This small molecule binds to this protein.
Small molecule (SMILES): CC(=O)N[C@H]1[C@H](O[C@H]2[C@H](O)[C@@H](NC(C)=O)CO[C@@H]2CO)O[C@H](CO)[C@@H](O[C@@H]2O[C@H](CO)[C@@H](O)[C@H](O)[C@@H]2O)[C@@H]1O

Sequence of chain 1.A:
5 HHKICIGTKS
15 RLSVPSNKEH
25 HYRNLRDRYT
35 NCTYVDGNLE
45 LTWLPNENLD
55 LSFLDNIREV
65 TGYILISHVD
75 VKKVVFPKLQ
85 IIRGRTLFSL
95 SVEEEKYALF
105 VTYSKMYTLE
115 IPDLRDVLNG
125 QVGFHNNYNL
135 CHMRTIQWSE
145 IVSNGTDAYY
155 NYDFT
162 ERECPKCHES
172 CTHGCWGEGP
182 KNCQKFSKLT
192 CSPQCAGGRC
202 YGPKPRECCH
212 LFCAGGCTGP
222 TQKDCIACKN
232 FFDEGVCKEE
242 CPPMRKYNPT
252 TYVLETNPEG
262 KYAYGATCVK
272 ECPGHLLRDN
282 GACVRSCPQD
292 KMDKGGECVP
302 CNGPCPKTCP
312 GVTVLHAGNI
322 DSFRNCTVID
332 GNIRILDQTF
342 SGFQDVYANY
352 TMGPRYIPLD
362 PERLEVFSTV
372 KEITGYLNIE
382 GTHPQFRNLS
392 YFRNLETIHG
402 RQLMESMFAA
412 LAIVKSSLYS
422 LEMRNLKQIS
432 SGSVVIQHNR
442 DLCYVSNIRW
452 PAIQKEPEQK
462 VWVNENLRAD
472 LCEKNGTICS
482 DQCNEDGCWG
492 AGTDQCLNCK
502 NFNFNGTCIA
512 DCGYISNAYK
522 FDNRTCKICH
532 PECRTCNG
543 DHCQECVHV

Binding-site contacts:
Ligand atom C3 contacts residue ASN389 of chain 1.A at 3.8 Å.
Ligand atom O6 contacts residue GLN386 of chain 1.A at 4.1 Å.
Ligand atom O7 contacts residue ARG388 of chain 1.A at 3.0 Å (salt-bridge).
Ligand atom C4 contacts residue ASN389 of chain 1.A at 4.2 Å.
Ligand atom O5 contacts residue SER391 of chain 1.A at 3.5 Å (h-bond).
Ligand atom C6 contacts residue SER391 of chain 1.A at 4.2 Å.
Ligand atom C7 contacts residue ARG388 of chain 1.A at 4.3 Å.
Ligand atom O5 contacts residue ASN389 of chain 1.A at 2.2 Å (h-bond).
Ligand atom N2 contacts residue ASN389 of chain 1.A at 3.0 Å (h-bond).
Ligand atom O7 contacts residue ASN389 of chain 1.A at 3.7 Å.
Ligand atom C5 contacts residue ASN389 of chain 1.A at 3.6 Å.
Ligand atom C2 contacts residue ASN389 of chain 1.A at 2.4 Å.
Ligand atom C5 contacts residue SER391 of chain 1.A at 3.7 Å.
Ligand atom C1 contacts residue ASN389 of chain 1.A at 1.5 Å.
Ligand atom O6 contacts residue TYR392 of chain 1.A at 3.4 Å (h-bond).
Ligand atom C7 contacts residue ASN389 of chain 1.A at 3.6 Å.
Ligand atom C6 contacts residue TYR392 of chain 1.A at 3.8 Å (hydrophobic).
Ligand atom C1 contacts residue SER391 of chain 1.A at 3.5 Å.